Binding-site contacts:
Ligand atom CG2 contacts residue PHE76 of chain 14.B at 3.8 Å (hydrophobic).

This protein binds this small molecule.
Small molecule (SMILES): CC(C)[C@H](NC(=O)[C@H](CCCN=C(N)N)NC(=O)[C@@H](N)CCC(=O)O)C(=O)N[C@H](C=O)CCCCN

Sequence of chain 14.B:
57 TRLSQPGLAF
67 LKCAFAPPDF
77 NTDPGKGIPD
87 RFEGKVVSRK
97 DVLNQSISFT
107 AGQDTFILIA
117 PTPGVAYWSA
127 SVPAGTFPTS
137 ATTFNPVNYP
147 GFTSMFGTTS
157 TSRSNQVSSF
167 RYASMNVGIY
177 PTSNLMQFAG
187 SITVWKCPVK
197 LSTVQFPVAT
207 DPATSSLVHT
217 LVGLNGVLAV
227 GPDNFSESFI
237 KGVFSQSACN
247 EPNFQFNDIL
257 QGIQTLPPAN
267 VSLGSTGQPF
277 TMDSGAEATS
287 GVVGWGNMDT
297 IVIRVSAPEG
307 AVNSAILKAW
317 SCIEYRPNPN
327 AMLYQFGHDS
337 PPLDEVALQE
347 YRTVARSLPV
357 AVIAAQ